Binding-site contacts:
Ligand atom C3 contacts residue THR124 of chain 1.A at 3.5 Å.
Ligand atom C3 contacts residue ASN122 of chain 1.A at 3.8 Å.
Ligand atom O6 contacts residue VAL127 of chain 1.A at 3.6 Å.
Ligand atom C2 contacts residue THR124 of chain 1.A at 3.4 Å.
Ligand atom N2 contacts residue ASN122 of chain 1.A at 3.0 Å (h-bond).
Ligand atom C1 contacts residue THR124 of chain 1.A at 3.2 Å.
Ligand atom C1 contacts residue ASN122 of chain 1.A at 1.4 Å.
Ligand atom C5 contacts residue ASN125 of chain 1.A at 4.0 Å.
Ligand atom C8 contacts residue THR124 of chain 1.A at 4.0 Å.
Ligand atom C1 contacts residue ASN125 of chain 1.A at 3.8 Å.
Ligand atom C7 contacts residue ASN122 of chain 1.A at 3.5 Å.
Ligand atom C5 contacts residue ASN122 of chain 1.A at 3.7 Å.
Ligand atom O5 contacts residue VAL127 of chain 1.A at 3.6 Å.
Ligand atom O5 contacts residue THR124 of chain 1.A at 4.4 Å.
Ligand atom C2 contacts residue ASN122 of chain 1.A at 2.5 Å.
Ligand atom C1 contacts residue VAL127 of chain 1.A at 4.1 Å (hydrophobic).
Ligand atom C8 contacts residue ASN122 of chain 1.A at 3.5 Å.
Ligand atom C3 contacts residue ASN125 of chain 1.A at 4.2 Å.
Ligand atom O6 contacts residue VAL169 of chain 1.A at 3.5 Å.
Ligand atom O7 contacts residue ASN122 of chain 1.A at 3.6 Å (h-bond).
Ligand atom C4 contacts residue ASN122 of chain 1.A at 4.2 Å.
Ligand atom C7 contacts residue THR124 of chain 1.A at 4.1 Å.
Ligand atom O5 contacts residue ASN125 of chain 1.A at 4.2 Å.
Ligand atom N2 contacts residue THR124 of chain 1.A at 3.0 Å (h-bond).
Ligand atom O5 contacts residue ASN122 of chain 1.A at 2.3 Å (h-bond).
Ligand atom O3 contacts residue THR124 of chain 1.A at 4.4 Å.

A protein and the small-molecule ligand that binds it are described below.
Small molecule (SMILES): CC(=O)N[C@@H]1[C@@H](O)[C@H](O)[C@@H](CO)O[C@H]1O

Sequence of chain 1.A:
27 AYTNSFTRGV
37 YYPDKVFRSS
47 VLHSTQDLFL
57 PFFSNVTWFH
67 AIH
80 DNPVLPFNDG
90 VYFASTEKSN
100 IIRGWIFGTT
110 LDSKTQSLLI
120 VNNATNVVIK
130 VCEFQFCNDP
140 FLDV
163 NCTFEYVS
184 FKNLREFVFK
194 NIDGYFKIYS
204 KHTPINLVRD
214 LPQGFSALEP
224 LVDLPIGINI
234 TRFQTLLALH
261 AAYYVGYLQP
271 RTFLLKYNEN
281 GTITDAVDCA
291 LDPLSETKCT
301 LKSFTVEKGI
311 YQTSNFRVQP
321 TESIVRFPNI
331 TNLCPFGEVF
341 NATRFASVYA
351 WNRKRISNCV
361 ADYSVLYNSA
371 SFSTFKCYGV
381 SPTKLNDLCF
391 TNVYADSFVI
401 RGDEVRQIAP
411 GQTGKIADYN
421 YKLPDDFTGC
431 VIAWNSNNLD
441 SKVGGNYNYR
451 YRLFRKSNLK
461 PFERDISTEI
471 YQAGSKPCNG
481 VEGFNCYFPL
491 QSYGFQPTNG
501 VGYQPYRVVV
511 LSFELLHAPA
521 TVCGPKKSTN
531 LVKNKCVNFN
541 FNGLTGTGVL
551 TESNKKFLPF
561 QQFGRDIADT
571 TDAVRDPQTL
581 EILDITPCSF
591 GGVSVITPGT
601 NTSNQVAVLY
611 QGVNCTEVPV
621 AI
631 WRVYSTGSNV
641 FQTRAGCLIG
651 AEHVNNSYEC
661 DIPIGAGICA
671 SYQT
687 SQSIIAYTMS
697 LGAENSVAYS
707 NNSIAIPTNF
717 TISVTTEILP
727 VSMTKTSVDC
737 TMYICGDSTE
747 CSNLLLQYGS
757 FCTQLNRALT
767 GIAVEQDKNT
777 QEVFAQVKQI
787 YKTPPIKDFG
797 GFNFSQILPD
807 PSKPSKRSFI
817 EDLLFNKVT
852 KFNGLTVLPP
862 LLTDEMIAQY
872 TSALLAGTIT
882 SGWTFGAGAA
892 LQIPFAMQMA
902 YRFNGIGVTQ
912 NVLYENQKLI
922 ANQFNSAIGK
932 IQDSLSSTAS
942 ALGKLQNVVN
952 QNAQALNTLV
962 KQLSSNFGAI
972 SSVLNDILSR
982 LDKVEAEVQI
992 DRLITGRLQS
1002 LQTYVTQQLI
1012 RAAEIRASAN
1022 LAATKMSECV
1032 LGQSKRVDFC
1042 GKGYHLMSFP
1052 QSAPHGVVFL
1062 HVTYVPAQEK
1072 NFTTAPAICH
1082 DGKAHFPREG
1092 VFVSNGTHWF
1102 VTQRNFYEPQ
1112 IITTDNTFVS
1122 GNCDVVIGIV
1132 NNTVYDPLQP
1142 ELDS